Sequence of chain 1.B:
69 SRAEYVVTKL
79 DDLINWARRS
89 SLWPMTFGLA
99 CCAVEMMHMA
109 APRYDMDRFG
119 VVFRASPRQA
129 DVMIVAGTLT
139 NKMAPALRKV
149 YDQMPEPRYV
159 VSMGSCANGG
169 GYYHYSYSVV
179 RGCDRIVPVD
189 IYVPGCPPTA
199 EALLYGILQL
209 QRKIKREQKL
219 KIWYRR

Sequence of chain 1.D:
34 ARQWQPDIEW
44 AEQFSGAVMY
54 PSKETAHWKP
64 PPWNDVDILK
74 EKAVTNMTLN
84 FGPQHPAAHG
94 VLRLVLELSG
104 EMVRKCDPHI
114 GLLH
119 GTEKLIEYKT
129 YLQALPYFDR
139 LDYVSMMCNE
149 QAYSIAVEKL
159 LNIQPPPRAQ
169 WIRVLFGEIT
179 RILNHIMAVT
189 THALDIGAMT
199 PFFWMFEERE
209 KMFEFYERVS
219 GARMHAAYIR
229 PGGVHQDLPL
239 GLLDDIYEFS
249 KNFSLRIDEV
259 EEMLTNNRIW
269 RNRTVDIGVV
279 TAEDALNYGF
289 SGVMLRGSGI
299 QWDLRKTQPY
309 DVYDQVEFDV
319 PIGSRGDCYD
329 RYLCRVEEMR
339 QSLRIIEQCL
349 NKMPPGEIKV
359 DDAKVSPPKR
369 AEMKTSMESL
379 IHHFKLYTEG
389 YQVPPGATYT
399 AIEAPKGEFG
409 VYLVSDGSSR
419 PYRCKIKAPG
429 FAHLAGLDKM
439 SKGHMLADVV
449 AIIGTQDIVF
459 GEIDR

This protein binds this small molecule.
Small molecule (SMILES): C/C=C(\C)[C@H](O)[C@H](C)/C=C(C)/C=C/C/C(C)=C/Cc1[nH]c(OC)c(OC)c(=O)c1C

Binding-site contacts:
Ligand atom C26 contacts residue THR94 of chain 1.B at 3.8 Å.
Ligand atom C22 contacts residue MET105 of chain 1.B at 4.0 Å (hydrophobic).
Ligand atom C20 contacts residue GLY96 of chain 1.B at 3.9 Å.
Ligand atom C28 contacts residue ALA101 of chain 1.B at 4.0 Å (hydrophobic).
Ligand atom C28 contacts residue TYR141 of chain 1.D at 3.2 Å (hydrophobic).
Ligand atom C21 contacts residue THR94 of chain 1.B at 3.8 Å.
Ligand atom C30 contacts residue VAL457 of chain 1.D at 3.5 Å (hydrophobic).
Ligand atom O1 contacts residue PHE200 of chain 1.D at 3.6 Å.
Ligand atom C28 contacts residue ALA98 of chain 1.B at 3.9 Å (hydrophobic).
Ligand atom N5 contacts residue HIS92 of chain 1.D at 4.0 Å.
Ligand atom C13 contacts residue GLY96 of chain 1.B at 3.5 Å.
Ligand atom C29 contacts residue THR189 of chain 1.D at 3.9 Å.
Ligand atom O2 contacts residue HIS92 of chain 1.D at 4.0 Å.
Ligand atom C15 contacts residue GLY96 of chain 1.B at 4.0 Å.
Ligand atom O2 contacts residue THR189 of chain 1.D at 3.9 Å.
Ligand atom C17 contacts residue GLY96 of chain 1.B at 3.6 Å.
Ligand atom C15 contacts residue PHE95 of chain 1.B at 3.5 Å (hydrophobic).
Ligand atom C26 contacts residue PHE95 of chain 1.B at 3.9 Å (hydrophobic).
Ligand atom C23 contacts residue TYR141 of chain 1.D at 3.9 Å (hydrophobic).
Ligand atom C28 contacts residue HIS92 of chain 1.D at 3.8 Å.
Ligand atom C26 contacts residue GLY96 of chain 1.B at 3.7 Å.
Ligand atom C18 contacts residue MET105 of chain 1.B at 4.0 Å (hydrophobic).
Ligand atom C10 contacts residue PHE121 of chain 1.B at 3.6 Å (hydrophobic).
Ligand atom C11 contacts residue MET105 of chain 1.B at 4.0 Å (hydrophobic).
Ligand atom C10 contacts residue ALA108 of chain 1.B at 3.4 Å (hydrophobic).
Ligand atom O1 contacts residue PHE201 of chain 1.D at 3.4 Å.
Ligand atom C22 contacts residue LEU192 of chain 1.D at 3.5 Å (hydrophobic).
Ligand atom C20 contacts residue ALA101 of chain 1.B at 4.0 Å (hydrophobic).
Ligand atom C13 contacts residue ALA101 of chain 1.B at 4.0 Å (hydrophobic).
Ligand atom C13 contacts residue GLY93 of chain 1.D at 4.0 Å.
Ligand atom C30 contacts residue ILE456 of chain 1.D at 3.8 Å (hydrophobic).
Ligand atom C15 contacts residue THR94 of chain 1.B at 3.7 Å.
Ligand atom C28 contacts residue LEU97 of chain 1.B at 3.7 Å (hydrophobic).
Ligand atom C15 contacts residue MET104 of chain 1.B at 4.0 Å (hydrophobic).
Ligand atom C28 contacts residue GLY96 of chain 1.B at 4.0 Å.
Ligand atom C19 contacts residue HIS92 of chain 1.D at 3.8 Å.
Ligand atom C23 contacts residue HIS92 of chain 1.D at 4.0 Å.
Ligand atom C12 contacts residue HIS92 of chain 1.D at 3.9 Å.
Ligand atom O4 contacts residue TYR141 of chain 1.D at 2.9 Å (h-bond).
Ligand atom C14 contacts residue PHE121 of chain 1.B at 3.7 Å (hydrophobic).